Sequence of chain 1.A:
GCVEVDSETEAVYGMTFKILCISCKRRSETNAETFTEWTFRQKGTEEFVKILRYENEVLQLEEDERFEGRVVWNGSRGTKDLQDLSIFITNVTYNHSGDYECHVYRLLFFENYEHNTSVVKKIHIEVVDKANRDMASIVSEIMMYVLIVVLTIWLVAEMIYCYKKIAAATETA

This protein binds this small molecule.
Small molecule (SMILES): CC(=O)N[C@H]1[C@H](O[C@H]2[C@H](O)[C@@H](NC(C)=O)CO[C@@H]2CO)O[C@H](CO)[C@@H](O)[C@@H]1O

Binding-site contacts:
Ligand atom C2 contacts residue ASN135 of chain 1.A at 2.5 Å.
Ligand atom C8 contacts residue TYR124 of chain 1.A at 3.5 Å (hydrophobic).
Ligand atom C8 contacts residue LEU126 of chain 1.A at 3.9 Å (hydrophobic).
Ligand atom C1 contacts residue ASN135 of chain 1.A at 1.4 Å.
Ligand atom C8 contacts residue ARG72 of chain 1.A at 4.2 Å.
Ligand atom O7 contacts residue PHE54 of chain 1.A at 3.5 Å.
Ligand atom C7 contacts residue ASN135 of chain 1.A at 3.2 Å.
Ligand atom C7 contacts residue GLU56 of chain 1.A at 4.3 Å.
Ligand atom O7 contacts residue GLU56 of chain 1.A at 4.3 Å.
Ligand atom O7 contacts residue ASN135 of chain 1.A at 3.1 Å (h-bond).
Ligand atom C5 contacts residue ASN135 of chain 1.A at 3.7 Å.
Ligand atom O5 contacts residue ASN135 of chain 1.A at 2.4 Å (h-bond).
Ligand atom C6 contacts residue TYR124 of chain 1.A at 3.6 Å (hydrophobic).
Ligand atom C7 contacts residue PHE54 of chain 1.A at 4.3 Å (hydrophobic).
Ligand atom C3 contacts residue ASN135 of chain 1.A at 3.8 Å.
Ligand atom C5 contacts residue TYR124 of chain 1.A at 4.2 Å (hydrophobic).
Ligand atom C8 contacts residue ASN135 of chain 1.A at 4.5 Å.
Ligand atom C7 contacts residue ARG72 of chain 1.A at 4.1 Å.
Ligand atom O7 contacts residue ARG72 of chain 1.A at 3.3 Å (salt-bridge).
Ligand atom C8 contacts residue GLU56 of chain 1.A at 3.5 Å.
Ligand atom C4 contacts residue ASN135 of chain 1.A at 4.2 Å.
Ligand atom C8 contacts residue PHE54 of chain 1.A at 4.4 Å (hydrophobic).
Ligand atom N2 contacts residue ASN135 of chain 1.A at 3.0 Å (h-bond).